The small molecule below binds the protein below.
Small molecule (SMILES): CC(=O)N[C@@H]1[C@@H](O)[C@H](O)[C@@H](CO)O[C@H]1O

Sequence of chain 1.D:
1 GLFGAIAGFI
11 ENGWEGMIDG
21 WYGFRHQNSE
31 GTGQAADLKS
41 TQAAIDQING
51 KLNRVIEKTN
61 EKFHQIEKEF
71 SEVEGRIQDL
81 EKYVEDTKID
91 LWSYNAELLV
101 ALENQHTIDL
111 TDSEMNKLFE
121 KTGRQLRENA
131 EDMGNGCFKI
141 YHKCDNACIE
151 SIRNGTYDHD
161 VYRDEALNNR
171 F

Binding-site contacts:
Ligand atom C1 contacts residue ALA33 of chain 1.C at 4.5 Å (hydrophobic).
Ligand atom O7 contacts residue ASN32 of chain 1.C at 3.5 Å (h-bond).
Ligand atom C6 contacts residue LEU52 of chain 1.D at 4.5 Å (hydrophobic).
Ligand atom O5 contacts residue THR312 of chain 1.C at 3.5 Å (h-bond).
Ligand atom C1 contacts residue THR312 of chain 1.C at 3.8 Å.
Ligand atom C6 contacts residue THR34 of chain 1.C at 4.5 Å.
Ligand atom N2 contacts residue ASN32 of chain 1.C at 2.9 Å (h-bond).
Ligand atom C5 contacts residue ASN32 of chain 1.C at 3.6 Å.
Ligand atom O5 contacts residue ASN32 of chain 1.C at 2.4 Å (h-bond).
Ligand atom C2 contacts residue ASN32 of chain 1.C at 2.3 Å.
Ligand atom O6 contacts residue LEU52 of chain 1.D at 3.9 Å.
Ligand atom C1 contacts residue ASN32 of chain 1.C at 1.4 Å.
Ligand atom C4 contacts residue ASN32 of chain 1.C at 4.1 Å.
Ligand atom C3 contacts residue ASN32 of chain 1.C at 3.7 Å.
Ligand atom C7 contacts residue ASN32 of chain 1.C at 3.5 Å.

Sequence of chain 1.C:
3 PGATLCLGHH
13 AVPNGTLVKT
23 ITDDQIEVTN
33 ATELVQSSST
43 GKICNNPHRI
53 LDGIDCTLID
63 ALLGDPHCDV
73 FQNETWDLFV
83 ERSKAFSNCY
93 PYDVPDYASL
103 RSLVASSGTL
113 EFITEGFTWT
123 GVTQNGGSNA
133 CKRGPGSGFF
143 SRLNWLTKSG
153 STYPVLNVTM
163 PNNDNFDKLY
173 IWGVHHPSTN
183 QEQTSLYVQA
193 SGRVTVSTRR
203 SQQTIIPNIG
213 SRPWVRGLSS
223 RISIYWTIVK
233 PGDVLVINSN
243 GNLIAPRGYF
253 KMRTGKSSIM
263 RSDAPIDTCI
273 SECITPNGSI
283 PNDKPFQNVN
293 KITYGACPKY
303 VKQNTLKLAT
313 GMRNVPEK